Binding-site contacts:
Ligand atom N3 contacts residue ALA35 of chain 1.C at 3.8 Å.
Ligand atom C4 contacts residue ALA35 of chain 1.C at 3.4 Å (hydrophobic).
Ligand atom N2 contacts residue LEU87 of chain 1.C at 2.7 Å (h-bond).
Ligand atom N2 contacts residue PHE86 of chain 1.C at 3.7 Å.
Ligand atom C21 contacts residue PHE86 of chain 1.C at 3.6 Å (hydrophobic).
Ligand atom C18 contacts residue ASP90 of chain 1.C at 3.7 Å.
Ligand atom C21 contacts residue LEU87 of chain 1.C at 3.4 Å (hydrophobic).
Ligand atom C2 contacts residue LEU87 of chain 1.C at 3.7 Å (hydrophobic).
Ligand atom C8 contacts residue VAL68 of chain 1.C at 3.4 Å (hydrophobic).
Ligand atom C13 contacts residue GLY17 of chain 1.C at 3.6 Å.
Ligand atom C20 contacts residue HIS88 of chain 1.C at 3.6 Å.
Ligand atom C10 contacts residue ILE14 of chain 1.C at 3.7 Å (hydrophobic).
Ligand atom C8 contacts residue GLU85 of chain 1.C at 3.7 Å.
Ligand atom C2 contacts residue LEU138 of chain 1.C at 3.8 Å (hydrophobic).
Ligand atom N26 contacts residue HIS88 of chain 1.C at 2.8 Å (h-bond).
Ligand atom C18 contacts residue ILE14 of chain 1.C at 3.7 Å (hydrophobic).
Ligand atom C13 contacts residue GLU16 of chain 1.C at 3.5 Å.
Ligand atom C4 contacts residue GLU85 of chain 1.C at 3.7 Å.
Ligand atom N9 contacts residue VAL68 of chain 1.C at 3.6 Å.
Ligand atom O24 contacts residue PHE86 of chain 1.C at 3.4 Å.
Ligand atom C5 contacts residue ALA35 of chain 1.C at 3.8 Å (hydrophobic).
Ligand atom O24 contacts residue HIS88 of chain 1.C at 3.5 Å (h-bond).
Ligand atom N9 contacts residue PHE84 of chain 1.C at 3.7 Å.
Ligand atom C22 contacts residue LEU87 of chain 1.C at 3.3 Å (hydrophobic).
Ligand atom C6 contacts residue LEU138 of chain 1.C at 3.7 Å (hydrophobic).
Ligand atom O6 contacts residue VAL22 of chain 1.C at 3.7 Å.
Ligand atom N3 contacts residue LEU138 of chain 1.C at 3.6 Å.
Ligand atom C17 contacts residue ILE14 of chain 1.C at 3.7 Å (hydrophobic).
Ligand atom N3 contacts residue LEU87 of chain 1.C at 3.3 Å (h-bond).
Ligand atom C5 contacts residue LEU138 of chain 1.C at 3.4 Å (hydrophobic).
Ligand atom C19 contacts residue LYS93 of chain 1.C at 3.7 Å.
Ligand atom N9 contacts residue ALA35 of chain 1.C at 3.5 Å.
Ligand atom C15 contacts residue ASN136 of chain 1.C at 3.5 Å.
Ligand atom N9 contacts residue GLU85 of chain 1.C at 2.7 Å (salt-bridge).
Ligand atom C4 contacts residue LEU138 of chain 1.C at 3.3 Å (hydrophobic).
Ligand atom C8 contacts residue PHE84 of chain 1.C at 3.3 Å (hydrophobic).
Ligand atom C22 contacts residue ILE14 of chain 1.C at 3.8 Å (hydrophobic).
Ligand atom N9 contacts residue LEU138 of chain 1.C at 3.8 Å.
Ligand atom S23 contacts residue HIS88 of chain 1.C at 3.5 Å (h-bond).
Ligand atom C21 contacts residue HIS88 of chain 1.C at 3.7 Å.

The small molecule below binds the protein below.
Small molecule (SMILES): NS(=O)(=O)c1cccc(Nc2nc(OCC3CCCCC3)c3nc[nH]c3n2)c1

Sequence of chain 1.C:
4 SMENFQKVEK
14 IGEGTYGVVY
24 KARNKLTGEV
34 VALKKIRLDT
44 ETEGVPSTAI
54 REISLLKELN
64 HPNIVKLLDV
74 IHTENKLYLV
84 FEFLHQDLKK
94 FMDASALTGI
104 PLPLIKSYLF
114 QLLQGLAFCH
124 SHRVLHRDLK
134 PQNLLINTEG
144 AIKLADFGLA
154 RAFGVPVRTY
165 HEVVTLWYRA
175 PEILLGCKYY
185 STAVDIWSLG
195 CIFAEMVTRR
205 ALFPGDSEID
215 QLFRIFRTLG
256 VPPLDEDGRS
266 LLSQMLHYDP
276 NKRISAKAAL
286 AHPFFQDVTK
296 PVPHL